Binding-site contacts:
Ligand atom N contacts residue ASP377 of chain 1.A at 3.1 Å (salt-bridge).
Ligand atom OAC contacts residue TYR202 of chain 1.A at 2.7 Å (h-bond).
Ligand atom ND2 contacts residue ALA189 of chain 1.A at 3.3 Å.
Ligand atom CB contacts residue HIS204 of chain 1.A at 3.3 Å.
Ligand atom CD1 contacts residue PHE96 of chain 1.A at 3.4 Å (hydrophobic).
Ligand atom CE contacts residue ASP91 of chain 1.A at 3.1 Å.
Ligand atom NZ contacts residue ASP91 of chain 1.A at 2.8 Å (salt-bridge).
Ligand atom CAM contacts residue TYR202 of chain 1.A at 3.4 Å (hydrophobic).
Ligand atom OG contacts residue GLY376 of chain 1.A at 3.4 Å.
Ligand atom CAJ contacts residue TYR307 of chain 1.A at 3.3 Å (hydrophobic).
Ligand atom NZ contacts residue ASP89 of chain 1.A at 3.0 Å (salt-bridge).
Ligand atom O contacts residue TYR202 of chain 1.A at 3.4 Å.
Ligand atom ND2 contacts residue THR188 of chain 1.A at 2.8 Å (h-bond).
Ligand atom N contacts residue ILE375 of chain 1.A at 2.5 Å (h-bond).
Ligand atom CAJ contacts residue TYR202 of chain 1.A at 3.3 Å (hydrophobic).
Ligand atom CG contacts residue ASP377 of chain 1.A at 3.2 Å.
Ligand atom OG contacts residue HIS204 of chain 1.A at 2.9 Å (h-bond).
Ligand atom OG contacts residue GLY378 of chain 1.A at 3.0 Å (h-bond).
Ligand atom C contacts residue HIS204 of chain 1.A at 3.4 Å.
Ligand atom OG contacts residue ASP377 of chain 1.A at 3.3 Å (salt-bridge).
Ligand atom CA contacts residue ILE375 of chain 1.A at 3.3 Å (hydrophobic).
Ligand atom O contacts residue GLY376 of chain 1.A at 3.2 Å.
Ligand atom CB contacts residue THR188 of chain 1.A at 3.3 Å.
Ligand atom CZ contacts residue PHE94 of chain 1.A at 3.4 Å (hydrophobic).
Ligand atom CB contacts residue ILE375 of chain 1.A at 3.4 Å (hydrophobic).
Ligand atom ND2 contacts residue MYA1 of chain 1.E at 3.1 Å (h-bond).
Ligand atom CG contacts residue THR188 of chain 1.A at 3.2 Å.
Ligand atom CE1 contacts residue SER311 of chain 1.A at 3.3 Å.
Ligand atom SG contacts residue ASN379 of chain 1.A at 3.2 Å (h-bond).
Ligand atom CE contacts residue MET93 of chain 1.A at 3.4 Å (hydrophobic).
Ligand atom CAJ contacts residue GLN402 of chain 1.A at 3.4 Å.
Ligand atom CG contacts residue MYA1 of chain 1.E at 3.4 Å.
Ligand atom O contacts residue HIS204 of chain 1.A at 3.3 Å.
Ligand atom O contacts residue ASP377 of chain 1.A at 2.7 Å (salt-bridge).
Ligand atom CD contacts residue PHE217 of chain 1.A at 3.4 Å (hydrophobic).
Ligand atom C contacts residue ILE375 of chain 1.A at 3.4 Å (hydrophobic).
Ligand atom OD1 contacts residue MYA1 of chain 1.E at 3.1 Å (h-bond).
Ligand atom NZ contacts residue ASP377 of chain 1.A at 3.0 Å (salt-bridge).
Ligand atom CB contacts residue TYR202 of chain 1.A at 3.4 Å (hydrophobic).
Ligand atom NH1 contacts residue ARG201 of chain 1.A at 3.1 Å (salt-bridge).

A small-molecule ligand and the protein it binds are described below.
Small molecule (SMILES): CC(=O)N[C@@H](CC(N)=O)C(=O)N[C@@H](CS)C(=O)N[C@@H](Cc1ccccc1)C(=O)N[C@@H](CO)C(=O)N[C@@H](CCCCN)C(=O)N1CCC[C@H]1C(=O)N[C@@H](CCCN=C(N)N)C(=O)O

Sequence of chain 1.A:
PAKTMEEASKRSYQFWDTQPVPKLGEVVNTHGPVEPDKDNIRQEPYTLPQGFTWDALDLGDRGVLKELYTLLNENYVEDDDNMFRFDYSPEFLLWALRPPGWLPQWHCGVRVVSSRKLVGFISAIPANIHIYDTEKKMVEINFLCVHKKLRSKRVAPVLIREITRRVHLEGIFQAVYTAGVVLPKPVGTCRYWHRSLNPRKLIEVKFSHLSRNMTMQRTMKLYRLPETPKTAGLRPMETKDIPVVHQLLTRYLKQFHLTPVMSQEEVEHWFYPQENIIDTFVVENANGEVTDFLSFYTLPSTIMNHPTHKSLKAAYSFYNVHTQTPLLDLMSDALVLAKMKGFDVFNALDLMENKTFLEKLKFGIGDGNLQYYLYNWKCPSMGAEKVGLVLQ